The protein below binds the small molecule below.
Small molecule (SMILES): Nc1ncnc2c1nc(N)n2[C@@H]1O[C@H](CO)[C@@H](O)[C@H]1O

Binding-site contacts:
Ligand atom C11 contacts residue SER275 of chain 1.A at 3.6 Å.
Ligand atom O7 contacts residue GLY339 of chain 1.A at 3.4 Å.
Ligand atom C5 contacts residue GLY339 of chain 1.A at 3.4 Å.
Ligand atom N17 contacts residue ARG272 of chain 1.A at 3.9 Å.
Ligand atom C12 contacts residue LYS271 of chain 1.A at 3.8 Å.
Ligand atom C5 contacts residue ARG272 of chain 1.A at 3.7 Å.
Ligand atom C4 contacts residue ARG342 of chain 1.A at 3.8 Å.
Ligand atom C13 contacts residue GLY201 of chain 1.A at 3.8 Å.
Ligand atom O15 contacts residue GLU268 of chain 1.A at 2.7 Å (salt-bridge).
Ligand atom N16 contacts residue SER275 of chain 1.A at 2.7 Å (h-bond).
Ligand atom C11 contacts residue ARG342 of chain 1.A at 3.7 Å.
Ligand atom O19 contacts residue GLY202 of chain 1.A at 3.3 Å.
Ligand atom C4 contacts residue GLY339 of chain 1.A at 3.7 Å.
Ligand atom N16 contacts residue ARG272 of chain 1.A at 3.8 Å.
Ligand atom N9 contacts residue GLY339 of chain 1.A at 3.7 Å.
Ligand atom N1 contacts residue GLY339 of chain 1.A at 3.5 Å (h-bond).
Ligand atom C3 contacts residue SER340 of chain 1.A at 3.8 Å.
Ligand atom O15 contacts residue LYS271 of chain 1.A at 2.8 Å (salt-bridge).
Ligand atom N10 contacts residue ARG272 of chain 1.A at 3.5 Å.
Ligand atom N10 contacts residue ARG342 of chain 1.A at 3.8 Å.
Ligand atom N9 contacts residue ARG272 of chain 1.A at 3.6 Å.
Ligand atom C12 contacts residue ILE343 of chain 1.A at 3.6 Å (hydrophobic).
Ligand atom O19 contacts residue GLU231 of chain 1.A at 3.8 Å.
Ligand atom C14 contacts residue GLY202 of chain 1.A at 3.8 Å.
Ligand atom O19 contacts residue GLY230 of chain 1.A at 3.3 Å.
Ligand atom C8 contacts residue GLU268 of chain 1.A at 3.6 Å.
Ligand atom N6 contacts residue GLY339 of chain 1.A at 3.7 Å.
Ligand atom C8 contacts residue LYS271 of chain 1.A at 3.8 Å.
Ligand atom N6 contacts residue LYS271 of chain 1.A at 3.5 Å.
Ligand atom C12 contacts residue SER275 of chain 1.A at 3.5 Å.
Ligand atom N17 contacts residue SER275 of chain 1.A at 3.7 Å.
Ligand atom N17 contacts residue ARG342 of chain 1.A at 3.2 Å.
Ligand atom C2 contacts residue GLY339 of chain 1.A at 3.3 Å.
Ligand atom O7 contacts residue SER340 of chain 1.A at 3.4 Å (h-bond).
Ligand atom C4 contacts residue ARG272 of chain 1.A at 3.7 Å.
Ligand atom N9 contacts residue ARG342 of chain 1.A at 3.4 Å (salt-bridge).
Ligand atom C11 contacts residue ARG272 of chain 1.A at 3.8 Å.
Ligand atom O19 contacts residue LYS271 of chain 1.A at 3.4 Å (salt-bridge).
Ligand atom C13 contacts residue GLY202 of chain 1.A at 3.5 Å.
Ligand atom C18 contacts residue GLY202 of chain 1.A at 3.8 Å.

Sequence of chain 1.A:
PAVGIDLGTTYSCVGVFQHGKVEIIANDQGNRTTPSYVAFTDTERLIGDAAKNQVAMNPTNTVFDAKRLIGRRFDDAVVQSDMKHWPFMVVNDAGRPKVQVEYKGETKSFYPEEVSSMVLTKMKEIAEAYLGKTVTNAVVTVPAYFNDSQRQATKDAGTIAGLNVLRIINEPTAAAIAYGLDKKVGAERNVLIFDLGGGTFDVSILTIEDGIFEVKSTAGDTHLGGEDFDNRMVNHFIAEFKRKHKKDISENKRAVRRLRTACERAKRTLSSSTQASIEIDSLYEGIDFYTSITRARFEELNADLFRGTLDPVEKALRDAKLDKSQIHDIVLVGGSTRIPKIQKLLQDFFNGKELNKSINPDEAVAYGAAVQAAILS